Sequence of chain 1.B:
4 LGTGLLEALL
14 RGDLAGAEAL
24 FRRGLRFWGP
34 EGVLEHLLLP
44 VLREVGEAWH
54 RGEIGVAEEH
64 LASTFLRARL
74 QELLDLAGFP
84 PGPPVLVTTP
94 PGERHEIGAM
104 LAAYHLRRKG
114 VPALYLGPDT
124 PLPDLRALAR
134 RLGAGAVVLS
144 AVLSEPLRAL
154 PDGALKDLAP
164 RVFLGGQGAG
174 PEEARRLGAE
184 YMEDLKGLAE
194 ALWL

Sequence of chain 1.A:
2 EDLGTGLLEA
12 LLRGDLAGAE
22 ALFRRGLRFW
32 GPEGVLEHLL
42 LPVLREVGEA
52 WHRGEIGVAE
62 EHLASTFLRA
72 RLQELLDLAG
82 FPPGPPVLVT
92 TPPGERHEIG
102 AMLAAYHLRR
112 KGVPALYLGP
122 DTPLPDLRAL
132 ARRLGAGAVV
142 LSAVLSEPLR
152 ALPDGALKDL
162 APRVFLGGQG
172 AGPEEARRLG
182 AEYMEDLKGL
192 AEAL

This small molecule binds to this protein.
Small molecule (SMILES): C[C@H]1O[C@@H](n2cnc3c(N)ncnc32)[C@H](O)[C@@H]1O

Binding-site contacts:
Ligand atom O3' contacts residue GLU62 of chain 1.B at 3.2 Å.
Ligand atom N9 contacts residue B121 of chain 1.G at 3.8 Å.
Ligand atom N7 contacts residue VAL59 of chain 1.B at 4.1 Å.
Ligand atom C5 contacts residue VAL59 of chain 1.B at 4.2 Å (hydrophobic).
Ligand atom C8 contacts residue B121 of chain 1.G at 3.5 Å.
Ligand atom C4 contacts residue B121 of chain 1.G at 3.7 Å.
Ligand atom C8 contacts residue VAL59 of chain 1.B at 3.9 Å (hydrophobic).
Ligand atom C4 contacts residue VAL59 of chain 1.B at 3.6 Å (hydrophobic).
Ligand atom N1 contacts residue PRO124 of chain 1.A at 3.7 Å.
Ligand atom O3' contacts residue TRP52 of chain 1.B at 3.5 Å.
Ligand atom N9 contacts residue VAL59 of chain 1.B at 3.8 Å.
Ligand atom C1' contacts residue B121 of chain 1.G at 3.7 Å.
Ligand atom O2' contacts residue VAL59 of chain 1.B at 3.4 Å.
Ligand atom N7 contacts residue B121 of chain 1.G at 3.3 Å (h-bond).
Ligand atom O2' contacts residue GLU62 of chain 1.B at 2.4 Å (salt-bridge).
Ligand atom C6 contacts residue B121 of chain 1.G at 3.8 Å.
Ligand atom C3' contacts residue TRP52 of chain 1.B at 3.4 Å (hydrophobic).
Ligand atom O4' contacts residue B121 of chain 1.G at 3.2 Å.
Ligand atom C1' contacts residue GLU62 of chain 1.B at 3.6 Å.
Ligand atom N3 contacts residue B121 of chain 1.G at 3.8 Å.
Ligand atom C5' contacts residue B121 of chain 1.G at 2.0 Å.
Ligand atom O2' contacts residue TRP52 of chain 1.B at 4.1 Å.
Ligand atom C3' contacts residue GLU62 of chain 1.B at 4.0 Å.
Ligand atom N3 contacts residue VAL59 of chain 1.B at 3.4 Å.
Ligand atom C2 contacts residue HIS63 of chain 1.B at 4.0 Å.
Ligand atom C5 contacts residue B121 of chain 1.G at 3.3 Å.
Ligand atom C2 contacts residue PRO124 of chain 1.A at 4.0 Å (hydrophobic).
Ligand atom C1' contacts residue VAL59 of chain 1.B at 3.9 Å (hydrophobic).
Ligand atom C2 contacts residue VAL59 of chain 1.B at 4.0 Å (hydrophobic).
Ligand atom C4' contacts residue GLU62 of chain 1.B at 4.0 Å.
Ligand atom C2' contacts residue VAL59 of chain 1.B at 3.9 Å (hydrophobic).
Ligand atom C2 contacts residue ASP122 of chain 1.A at 3.5 Å.
Ligand atom N1 contacts residue ASP122 of chain 1.A at 4.0 Å.
Ligand atom C8 contacts residue TRP52 of chain 1.B at 3.5 Å (hydrophobic).
Ligand atom C6 contacts residue PRO124 of chain 1.A at 3.7 Å (hydrophobic).
Ligand atom C2' contacts residue GLU62 of chain 1.B at 3.5 Å.
Ligand atom C4' contacts residue B121 of chain 1.G at 3.1 Å.
Ligand atom N3 contacts residue HIS63 of chain 1.B at 3.5 Å.
Ligand atom C2' contacts residue TRP52 of chain 1.B at 3.6 Å (hydrophobic).
Ligand atom N6 contacts residue PRO124 of chain 1.A at 3.8 Å.